Sequence of chain 1.I:
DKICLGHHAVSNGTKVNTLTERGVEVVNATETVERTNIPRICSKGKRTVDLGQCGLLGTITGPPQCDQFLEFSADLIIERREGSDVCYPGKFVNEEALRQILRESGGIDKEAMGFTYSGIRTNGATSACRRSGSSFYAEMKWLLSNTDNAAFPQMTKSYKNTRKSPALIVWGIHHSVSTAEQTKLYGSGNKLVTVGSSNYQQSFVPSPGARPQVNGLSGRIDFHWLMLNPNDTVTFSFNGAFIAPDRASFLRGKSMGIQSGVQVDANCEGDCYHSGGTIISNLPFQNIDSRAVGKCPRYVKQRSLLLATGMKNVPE

Sequence of chain 1.J:
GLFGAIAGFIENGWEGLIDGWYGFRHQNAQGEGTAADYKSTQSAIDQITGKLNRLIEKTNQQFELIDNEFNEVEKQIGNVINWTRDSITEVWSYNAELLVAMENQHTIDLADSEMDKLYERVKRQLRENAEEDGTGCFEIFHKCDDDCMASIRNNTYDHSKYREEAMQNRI

This protein binds this small molecule.
Small molecule (SMILES): CC(=O)N[C@H]1[C@H](O[C@H]2[C@H](O)[C@@H](NC(C)=O)CO[C@@H]2CO)O[C@H](CO)[C@@H](O[C@@H]2O[C@H](CO)[C@@H](O)[C@H](O)[C@@H]2O)[C@@H]1O

Binding-site contacts:
Ligand atom C5 contacts residue ASN28 of chain 1.I at 3.6 Å.
Ligand atom O6 contacts residue LEU52 of chain 1.J at 3.2 Å.
Ligand atom C6 contacts residue THR309 of chain 1.I at 4.3 Å.
Ligand atom O6 contacts residue THR309 of chain 1.I at 3.7 Å.
Ligand atom C2 contacts residue ASN28 of chain 1.I at 2.4 Å.
Ligand atom C1 contacts residue THR309 of chain 1.I at 3.7 Å.
Ligand atom C4 contacts residue ASN28 of chain 1.I at 4.2 Å.
Ligand atom C7 contacts residue ASN28 of chain 1.I at 3.8 Å.
Ligand atom O5 contacts residue THR309 of chain 1.I at 3.2 Å (h-bond).
Ligand atom C8 contacts residue THR30 of chain 1.I at 3.4 Å.
Ligand atom C6 contacts residue LEU52 of chain 1.J at 4.2 Å (hydrophobic).
Ligand atom C5 contacts residue THR309 of chain 1.I at 4.5 Å.
Ligand atom C6 contacts residue THR30 of chain 1.I at 4.0 Å.
Ligand atom C3 contacts residue ASN28 of chain 1.I at 3.8 Å.
Ligand atom N2 contacts residue ASN28 of chain 1.I at 2.9 Å (h-bond).
Ligand atom O7 contacts residue ASN28 of chain 1.I at 4.3 Å.
Ligand atom O5 contacts residue ASN28 of chain 1.I at 2.3 Å (h-bond).
Ligand atom C1 contacts residue ASN28 of chain 1.I at 1.4 Å.